A protein and the small-molecule ligand that binds it are described below.
Small molecule (SMILES): CC(C)n1c(CC[C@@H](O)C[C@@H](O)CC(=O)O)c(-c2ccc(F)cc2)c2c3ccccc3n(-c3ccccc3)c(=O)c21

Binding-site contacts:
Ligand atom C36 contacts residue SER250 of chain 1.C at 3.4 Å.
Ligand atom C9 contacts residue ASP256 of chain 1.C at 3.7 Å.
Ligand atom C12 contacts residue LEU419 of chain 1.D at 3.5 Å (hydrophobic).
Ligand atom F1 contacts residue ARG156 of chain 1.C at 2.7 Å.
Ligand atom C13 contacts residue GLY126 of chain 1.D at 3.8 Å.
Ligand atom C1 contacts residue LEU419 of chain 1.D at 3.7 Å (hydrophobic).
Ligand atom O7 contacts residue ASN252 of chain 1.C at 3.7 Å.
Ligand atom O4 contacts residue LYS257 of chain 1.C at 2.9 Å (salt-bridge).
Ligand atom O6 contacts residue SER250 of chain 1.C at 3.4 Å (h-bond).
Ligand atom F1 contacts residue VAL249 of chain 1.C at 3.3 Å.
Ligand atom C21 contacts residue LEU419 of chain 1.D at 3.8 Å (hydrophobic).
Ligand atom O7 contacts residue LYS301 of chain 1.D at 3.4 Å (salt-bridge).
Ligand atom C9 contacts residue GLU125 of chain 1.D at 3.6 Å.
Ligand atom C24 contacts residue LEU423 of chain 1.D at 3.7 Å (hydrophobic).
Ligand atom C36 contacts residue LYS258 of chain 1.C at 3.5 Å.
Ligand atom C36 contacts residue ALA317 of chain 1.D at 3.7 Å (hydrophobic).
Ligand atom C30 contacts residue VAL249 of chain 1.C at 3.6 Å (hydrophobic).
Ligand atom O3 contacts residue ARG156 of chain 1.C at 3.0 Å (salt-bridge).
Ligand atom C15 contacts residue ARG156 of chain 1.C at 3.8 Å.
Ligand atom O1 contacts residue CYS127 of chain 1.D at 3.6 Å.
Ligand atom C35 contacts residue LYS258 of chain 1.C at 3.7 Å.
Ligand atom N1 contacts residue LEU419 of chain 1.D at 3.7 Å.
Ligand atom O4 contacts residue GLU125 of chain 1.D at 2.6 Å (salt-bridge).
Ligand atom O7 contacts residue ARG156 of chain 1.C at 3.5 Å (salt-bridge).
Ligand atom C22 contacts residue HIS427 of chain 1.D at 3.7 Å.
Ligand atom F1 contacts residue SER250 of chain 1.C at 3.7 Å.
Ligand atom C5 contacts residue LEU419 of chain 1.D at 3.5 Å (hydrophobic).
Ligand atom C36 contacts residue LYS301 of chain 1.D at 3.4 Å.
Ligand atom O6 contacts residue LYS301 of chain 1.D at 2.8 Å (salt-bridge).
Ligand atom C35 contacts residue ALA317 of chain 1.D at 3.3 Å (hydrophobic).
Ligand atom O4 contacts residue ASN321 of chain 1.D at 2.9 Å (h-bond).
Ligand atom C28 contacts residue HIS427 of chain 1.D at 3.6 Å.
Ligand atom O7 contacts residue LYS258 of chain 1.C at 3.2 Å (salt-bridge).
Ligand atom C30 contacts residue ARG156 of chain 1.C at 3.4 Å.
Ligand atom C11 contacts residue ASP256 of chain 1.C at 3.5 Å.
Ligand atom C14 contacts residue HIS318 of chain 1.D at 3.6 Å.
Ligand atom C10 contacts residue ASP256 of chain 1.C at 3.4 Å.
Ligand atom C8 contacts residue GLU125 of chain 1.D at 3.7 Å.
Ligand atom O3 contacts residue ASP256 of chain 1.C at 2.8 Å (salt-bridge).
Ligand atom O7 contacts residue SER250 of chain 1.C at 2.6 Å (h-bond).

Sequence of chain 1.C:
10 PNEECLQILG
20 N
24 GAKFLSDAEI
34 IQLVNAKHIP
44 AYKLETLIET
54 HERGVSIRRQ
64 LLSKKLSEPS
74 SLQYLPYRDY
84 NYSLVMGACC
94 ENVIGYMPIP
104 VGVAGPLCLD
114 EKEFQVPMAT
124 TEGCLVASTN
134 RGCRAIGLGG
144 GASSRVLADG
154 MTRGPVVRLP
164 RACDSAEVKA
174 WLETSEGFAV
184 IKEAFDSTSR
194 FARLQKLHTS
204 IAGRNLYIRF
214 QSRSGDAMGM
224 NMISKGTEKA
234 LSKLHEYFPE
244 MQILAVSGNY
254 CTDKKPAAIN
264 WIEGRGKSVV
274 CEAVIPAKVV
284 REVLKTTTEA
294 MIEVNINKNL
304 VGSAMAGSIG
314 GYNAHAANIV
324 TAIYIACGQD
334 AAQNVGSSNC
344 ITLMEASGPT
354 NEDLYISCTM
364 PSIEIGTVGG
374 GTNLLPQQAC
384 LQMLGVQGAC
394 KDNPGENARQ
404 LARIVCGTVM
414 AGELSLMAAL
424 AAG

Sequence of chain 1.D:
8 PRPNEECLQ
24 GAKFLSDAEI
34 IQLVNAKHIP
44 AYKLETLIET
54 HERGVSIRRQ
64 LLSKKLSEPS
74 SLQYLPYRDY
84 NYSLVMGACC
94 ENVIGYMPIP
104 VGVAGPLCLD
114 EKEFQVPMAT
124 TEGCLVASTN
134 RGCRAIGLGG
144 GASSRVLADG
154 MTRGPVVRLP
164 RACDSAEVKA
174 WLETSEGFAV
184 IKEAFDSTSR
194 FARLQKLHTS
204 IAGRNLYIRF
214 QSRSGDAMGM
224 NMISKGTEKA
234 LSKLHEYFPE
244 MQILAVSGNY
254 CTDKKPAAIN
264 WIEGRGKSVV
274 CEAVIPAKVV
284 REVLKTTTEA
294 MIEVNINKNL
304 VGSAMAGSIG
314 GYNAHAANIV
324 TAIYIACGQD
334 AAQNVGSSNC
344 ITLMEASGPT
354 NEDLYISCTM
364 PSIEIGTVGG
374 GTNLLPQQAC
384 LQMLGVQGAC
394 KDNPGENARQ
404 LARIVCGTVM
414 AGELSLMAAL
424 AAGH